Sequence of chain 1.J:
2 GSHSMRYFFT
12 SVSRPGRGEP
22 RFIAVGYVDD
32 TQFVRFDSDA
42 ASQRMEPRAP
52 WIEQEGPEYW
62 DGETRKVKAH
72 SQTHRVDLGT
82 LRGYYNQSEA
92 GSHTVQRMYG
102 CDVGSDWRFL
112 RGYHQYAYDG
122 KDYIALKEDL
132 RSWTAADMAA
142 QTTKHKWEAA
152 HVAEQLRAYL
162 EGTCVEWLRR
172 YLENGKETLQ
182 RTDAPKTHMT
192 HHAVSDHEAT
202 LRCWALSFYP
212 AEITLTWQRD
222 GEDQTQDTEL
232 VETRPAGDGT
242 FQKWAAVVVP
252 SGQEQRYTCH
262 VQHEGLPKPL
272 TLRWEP

Sequence of chain 1.E:
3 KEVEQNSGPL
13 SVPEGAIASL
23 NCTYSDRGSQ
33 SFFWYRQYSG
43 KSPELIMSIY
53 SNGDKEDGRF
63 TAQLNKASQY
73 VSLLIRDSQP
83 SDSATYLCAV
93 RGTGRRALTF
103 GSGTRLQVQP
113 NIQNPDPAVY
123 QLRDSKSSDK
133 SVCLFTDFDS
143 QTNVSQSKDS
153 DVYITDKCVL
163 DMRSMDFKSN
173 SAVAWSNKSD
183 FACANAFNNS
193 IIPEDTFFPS

Binding-site contacts:
Ligand atom O contacts residue THR74 of chain 1.J at 3.4 Å.
Ligand atom O contacts residue THR144 of chain 1.J at 2.7 Å (h-bond).
Ligand atom CB contacts residue TYR100 of chain 1.J at 3.4 Å (hydrophobic).
Ligand atom O contacts residue TYR32 of chain 1.F at 2.6 Å (h-bond).
Ligand atom CD2 contacts residue TYR100 of chain 1.J at 3.3 Å (hydrophobic).
Ligand atom O contacts residue TRP148 of chain 1.J at 2.9 Å (h-bond).
Ligand atom O contacts residue LYS67 of chain 1.J at 2.9 Å (salt-bridge).
Ligand atom CB contacts residue GLN32 of chain 1.E at 3.2 Å.
Ligand atom O contacts residue TYR160 of chain 1.J at 2.8 Å (h-bond).
Ligand atom N contacts residue GLU64 of chain 1.J at 2.8 Å (salt-bridge).
Ligand atom C contacts residue TYR8 of chain 1.J at 3.3 Å (hydrophobic).
Ligand atom OD1 contacts residue ARG98 of chain 1.E at 2.7 Å (salt-bridge).
Ligand atom CE1 contacts residue TYR32 of chain 1.F at 3.3 Å (hydrophobic).
Ligand atom N contacts residue TRP168 of chain 1.J at 3.3 Å.
Ligand atom O contacts residue TYR85 of chain 1.J at 2.8 Å (h-bond).
Ligand atom CA contacts residue TYR172 of chain 1.J at 3.4 Å (hydrophobic).
Ligand atom C contacts residue GLN32 of chain 1.E at 3.4 Å.
Ligand atom N contacts residue TYR8 of chain 1.J at 3.0 Å (h-bond).
Ligand atom N contacts residue ASP78 of chain 1.J at 2.9 Å (salt-bridge).
Ligand atom CG contacts residue GLY96 of chain 1.E at 3.4 Å.
Ligand atom CE contacts residue THR97 of chain 1.F at 3.4 Å.
Ligand atom OD2 contacts residue GLY96 of chain 1.E at 2.8 Å (h-bond).
Ligand atom CB contacts residue TYR32 of chain 1.F at 3.3 Å (hydrophobic).
Ligand atom O contacts residue HIS71 of chain 1.J at 3.3 Å (h-bond).
Ligand atom CG contacts residue GLU64 of chain 1.J at 3.4 Å.
Ligand atom N contacts residue GLN32 of chain 1.E at 3.0 Å (h-bond).
Ligand atom CD1 contacts residue MET46 of chain 1.J at 3.4 Å (hydrophobic).
Ligand atom N contacts residue TYR172 of chain 1.J at 2.6 Å (h-bond).
Ligand atom CA contacts residue TYR8 of chain 1.J at 3.1 Å (hydrophobic).
Ligand atom N contacts residue GLN32 of chain 1.E at 3.4 Å (h-bond).
Ligand atom OD1 contacts residue GLY96 of chain 1.E at 3.3 Å.
Ligand atom CA contacts residue GLU64 of chain 1.J at 3.2 Å.
Ligand atom N contacts residue TYR100 of chain 1.J at 3.0 Å (h-bond).
Ligand atom OXT contacts residue LYS147 of chain 1.J at 3.0 Å (salt-bridge).
Ligand atom C contacts residue TYR32 of chain 1.F at 3.4 Å (hydrophobic).
Ligand atom CA contacts residue TYR32 of chain 1.F at 3.4 Å (hydrophobic).
Ligand atom N contacts residue LYS67 of chain 1.J at 3.4 Å (salt-bridge).
Ligand atom CA contacts residue ASP78 of chain 1.J at 3.4 Å.
Ligand atom O contacts residue ARG93 of chain 1.E at 2.9 Å (salt-bridge).
Ligand atom SD contacts residue ARG93 of chain 1.E at 3.4 Å (salt-bridge).

Sequence of chain 1.F:
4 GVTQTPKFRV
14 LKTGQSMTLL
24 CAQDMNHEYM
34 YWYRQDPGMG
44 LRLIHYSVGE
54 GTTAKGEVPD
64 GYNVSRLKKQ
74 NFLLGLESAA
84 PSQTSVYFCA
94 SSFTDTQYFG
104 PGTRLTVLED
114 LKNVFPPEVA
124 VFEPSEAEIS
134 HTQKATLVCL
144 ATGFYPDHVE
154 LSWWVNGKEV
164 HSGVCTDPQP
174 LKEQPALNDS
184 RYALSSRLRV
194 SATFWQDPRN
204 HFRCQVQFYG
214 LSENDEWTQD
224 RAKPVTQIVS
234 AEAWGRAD

This protein binds this small molecule.
Small molecule (SMILES): CSCC[C@H](NC(=O)CNC(=O)[C@H](CC(=O)O)NC(=O)[C@H](Cc1ccc(O)cc1)NC(=O)[C@H](CC(C)C)NC(=O)C[NH3+])C(=O)N[C@@H](CCC(=O)O)C(=O)N[C@@H](CC1=CNCN1)C(=O)N[C@@H](CC(C)C)C(=O)O